Sequence of chain 1.D:
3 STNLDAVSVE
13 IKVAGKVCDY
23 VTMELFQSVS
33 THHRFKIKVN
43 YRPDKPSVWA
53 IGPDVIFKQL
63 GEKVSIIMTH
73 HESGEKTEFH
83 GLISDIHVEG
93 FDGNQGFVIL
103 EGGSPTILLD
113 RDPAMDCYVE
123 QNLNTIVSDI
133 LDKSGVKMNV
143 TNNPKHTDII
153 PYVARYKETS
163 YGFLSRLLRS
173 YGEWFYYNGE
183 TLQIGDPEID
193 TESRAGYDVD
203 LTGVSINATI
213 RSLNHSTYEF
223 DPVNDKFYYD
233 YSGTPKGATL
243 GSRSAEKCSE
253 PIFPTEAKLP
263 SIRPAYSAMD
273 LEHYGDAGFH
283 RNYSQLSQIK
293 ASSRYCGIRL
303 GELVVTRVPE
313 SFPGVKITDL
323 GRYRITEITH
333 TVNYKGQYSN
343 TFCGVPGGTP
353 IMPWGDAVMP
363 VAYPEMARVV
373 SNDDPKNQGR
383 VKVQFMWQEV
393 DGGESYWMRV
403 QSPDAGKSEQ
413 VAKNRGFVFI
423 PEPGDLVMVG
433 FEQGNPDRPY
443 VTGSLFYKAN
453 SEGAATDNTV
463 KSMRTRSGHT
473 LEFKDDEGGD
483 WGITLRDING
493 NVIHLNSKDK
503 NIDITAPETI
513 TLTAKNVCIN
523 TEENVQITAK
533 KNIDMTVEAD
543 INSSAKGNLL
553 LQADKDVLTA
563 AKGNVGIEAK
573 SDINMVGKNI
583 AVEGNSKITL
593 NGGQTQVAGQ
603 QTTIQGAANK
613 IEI

Sequence of chain 1.E:
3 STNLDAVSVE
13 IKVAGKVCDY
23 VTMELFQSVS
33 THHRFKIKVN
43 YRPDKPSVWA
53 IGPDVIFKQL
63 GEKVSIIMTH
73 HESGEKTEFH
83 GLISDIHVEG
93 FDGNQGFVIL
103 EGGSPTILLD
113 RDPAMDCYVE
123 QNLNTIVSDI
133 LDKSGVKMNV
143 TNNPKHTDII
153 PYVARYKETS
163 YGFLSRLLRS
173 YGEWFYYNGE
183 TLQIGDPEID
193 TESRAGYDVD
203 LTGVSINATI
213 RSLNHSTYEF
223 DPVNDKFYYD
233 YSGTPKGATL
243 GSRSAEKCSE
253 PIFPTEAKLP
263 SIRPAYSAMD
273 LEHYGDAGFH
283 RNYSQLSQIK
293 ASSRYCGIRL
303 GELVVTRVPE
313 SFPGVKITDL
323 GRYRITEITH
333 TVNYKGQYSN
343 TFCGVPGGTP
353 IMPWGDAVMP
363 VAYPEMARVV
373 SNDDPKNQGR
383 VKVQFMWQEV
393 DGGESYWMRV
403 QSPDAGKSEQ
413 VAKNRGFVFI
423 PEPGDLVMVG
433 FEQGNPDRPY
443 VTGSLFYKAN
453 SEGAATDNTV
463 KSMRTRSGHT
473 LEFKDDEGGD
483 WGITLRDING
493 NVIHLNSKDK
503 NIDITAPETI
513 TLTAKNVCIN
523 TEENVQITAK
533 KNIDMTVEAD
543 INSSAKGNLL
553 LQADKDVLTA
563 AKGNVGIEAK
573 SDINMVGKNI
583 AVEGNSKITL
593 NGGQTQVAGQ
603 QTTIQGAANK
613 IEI

Binding-site contacts:
Ligand atom O contacts residue LYS612 of chain 1.E at 4.1 Å.
Ligand atom C contacts residue LYS612 of chain 1.E at 3.2 Å.
Ligand atom C contacts residue LYS612 of chain 1.E at 3.2 Å.
Ligand atom O contacts residue ASN611 of chain 1.D at 2.9 Å (h-bond).
Ligand atom N contacts residue LYS612 of chain 1.E at 3.3 Å (salt-bridge).
Ligand atom C contacts residue LYS612 of chain 1.E at 4.3 Å.
Ligand atom N contacts residue GLU614 of chain 1.E at 4.5 Å.
Ligand atom CB contacts residue ILE615 of chain 1.E at 4.1 Å (hydrophobic).
Ligand atom C contacts residue ILE613 of chain 1.E at 4.3 Å (hydrophobic).
Ligand atom N contacts residue GLU614 of chain 1.E at 3.5 Å (salt-bridge).
Ligand atom CA contacts residue ASN611 of chain 1.D at 4.2 Å.
Ligand atom O contacts residue LYS612 of chain 1.E at 3.5 Å (salt-bridge).
Ligand atom O contacts residue ASN611 of chain 1.E at 3.9 Å.
Ligand atom C contacts residue GLU614 of chain 1.E at 4.1 Å.
Ligand atom CA contacts residue LYS612 of chain 1.E at 3.8 Å.
Ligand atom CB contacts residue GLU614 of chain 1.E at 4.3 Å.
Ligand atom O contacts residue LYS612 of chain 1.E at 3.6 Å.
Ligand atom N contacts residue LYS612 of chain 1.E at 4.2 Å.
Ligand atom CA contacts residue GLU614 of chain 1.E at 3.6 Å.
Ligand atom CA contacts residue ILE613 of chain 1.E at 4.3 Å (hydrophobic).
Ligand atom O contacts residue ILE613 of chain 1.E at 3.3 Å.
Ligand atom CB contacts residue GLU614 of chain 1.E at 4.2 Å.
Ligand atom C contacts residue ASN611 of chain 1.D at 3.8 Å.
Ligand atom O contacts residue GLU614 of chain 1.E at 4.1 Å.
Ligand atom O contacts residue ILE615 of chain 1.E at 3.7 Å.
Ligand atom C contacts residue ASN611 of chain 1.E at 4.1 Å.
Ligand atom CA contacts residue LYS612 of chain 1.E at 3.6 Å.
Ligand atom O contacts residue GLU614 of chain 1.E at 4.0 Å.

A small-molecule ligand and the protein it binds are described below.
Small molecule (SMILES): C[C@H](NC(=O)CN)C(=O)N[C@@H](C)C(=O)N[C@@H](C)C(=O)N[C@@H](C)C=O